Binding-site contacts:
Ligand atom O7 contacts residue ASN709 of chain 1.B at 3.2 Å (h-bond).
Ligand atom O5 contacts residue ASN710 of chain 1.B at 4.3 Å.
Ligand atom C1 contacts residue ASN709 of chain 1.B at 1.4 Å.
Ligand atom C3 contacts residue ASN709 of chain 1.B at 3.8 Å.
Ligand atom O6 contacts residue ASN710 of chain 1.B at 3.3 Å (h-bond).
Ligand atom C5 contacts residue ASN709 of chain 1.B at 3.7 Å.
Ligand atom C4 contacts residue ASN709 of chain 1.B at 4.2 Å.
Ligand atom C2 contacts residue ASN709 of chain 1.B at 2.5 Å.
Ligand atom C7 contacts residue ASN709 of chain 1.B at 3.2 Å.
Ligand atom O5 contacts residue ASN709 of chain 1.B at 2.4 Å (h-bond).
Ligand atom C8 contacts residue ASN709 of chain 1.B at 4.5 Å.
Ligand atom N2 contacts residue ASN709 of chain 1.B at 2.9 Å (h-bond).

Sequence of chain 1.B:
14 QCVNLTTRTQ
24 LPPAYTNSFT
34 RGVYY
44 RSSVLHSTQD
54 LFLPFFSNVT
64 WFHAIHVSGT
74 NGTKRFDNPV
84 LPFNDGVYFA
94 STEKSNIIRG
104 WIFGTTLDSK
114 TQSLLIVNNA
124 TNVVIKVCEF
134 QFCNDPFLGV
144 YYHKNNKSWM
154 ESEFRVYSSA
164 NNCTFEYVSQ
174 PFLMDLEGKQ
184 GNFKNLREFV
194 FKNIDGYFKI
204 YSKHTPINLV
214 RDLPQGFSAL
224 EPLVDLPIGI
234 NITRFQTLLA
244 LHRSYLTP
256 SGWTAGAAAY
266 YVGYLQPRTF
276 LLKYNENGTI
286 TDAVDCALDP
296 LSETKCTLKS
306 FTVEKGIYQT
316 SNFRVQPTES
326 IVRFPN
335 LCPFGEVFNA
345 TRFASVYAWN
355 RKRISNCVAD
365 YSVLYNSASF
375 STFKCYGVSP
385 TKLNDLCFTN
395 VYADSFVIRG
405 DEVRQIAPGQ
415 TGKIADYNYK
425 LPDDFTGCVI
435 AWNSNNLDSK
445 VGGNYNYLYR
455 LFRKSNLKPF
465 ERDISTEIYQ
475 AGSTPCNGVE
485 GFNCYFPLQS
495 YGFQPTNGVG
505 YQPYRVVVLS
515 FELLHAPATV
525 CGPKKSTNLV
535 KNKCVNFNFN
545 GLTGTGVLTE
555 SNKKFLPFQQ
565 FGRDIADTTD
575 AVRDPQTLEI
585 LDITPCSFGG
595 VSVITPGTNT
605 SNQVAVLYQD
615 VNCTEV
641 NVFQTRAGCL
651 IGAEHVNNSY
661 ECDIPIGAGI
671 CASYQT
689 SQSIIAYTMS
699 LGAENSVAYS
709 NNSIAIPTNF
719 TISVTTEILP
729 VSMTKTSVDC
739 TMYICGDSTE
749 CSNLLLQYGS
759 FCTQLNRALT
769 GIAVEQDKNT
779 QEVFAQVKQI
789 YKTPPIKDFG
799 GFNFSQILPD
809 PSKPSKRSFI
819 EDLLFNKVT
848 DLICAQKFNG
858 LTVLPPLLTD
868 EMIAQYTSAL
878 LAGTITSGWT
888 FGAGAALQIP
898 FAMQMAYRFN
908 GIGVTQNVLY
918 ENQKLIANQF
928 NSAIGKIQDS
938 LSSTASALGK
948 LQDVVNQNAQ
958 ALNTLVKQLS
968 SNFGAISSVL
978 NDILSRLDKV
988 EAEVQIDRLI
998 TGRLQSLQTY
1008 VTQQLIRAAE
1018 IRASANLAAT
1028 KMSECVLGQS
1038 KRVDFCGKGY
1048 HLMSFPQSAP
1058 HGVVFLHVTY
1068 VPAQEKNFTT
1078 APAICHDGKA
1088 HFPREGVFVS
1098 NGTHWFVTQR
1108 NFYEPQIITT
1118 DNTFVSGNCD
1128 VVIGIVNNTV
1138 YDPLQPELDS

A protein and the small-molecule ligand that binds it are described below.
Small molecule (SMILES): CC(=O)N[C@@H]1[C@@H](O)[C@H](O)[C@@H](CO)O[C@H]1O